Binding-site contacts:
Ligand atom C2 contacts residue ASN479 of chain 2.A at 2.4 Å.
Ligand atom C8 contacts residue ALA475 of chain 2.A at 3.7 Å (hydrophobic).
Ligand atom C1 contacts residue ASN479 of chain 2.A at 1.4 Å.
Ligand atom N2 contacts residue ASN479 of chain 2.A at 2.9 Å (h-bond).
Ligand atom C3 contacts residue ASN479 of chain 2.A at 3.8 Å.
Ligand atom C7 contacts residue ALA475 of chain 2.A at 4.5 Å (hydrophobic).
Ligand atom C7 contacts residue ASN479 of chain 2.A at 3.6 Å.
Ligand atom O6 contacts residue ASN479 of chain 2.A at 4.3 Å.
Ligand atom C4 contacts residue ASN479 of chain 2.A at 4.2 Å.
Ligand atom C5 contacts residue ASN479 of chain 2.A at 3.7 Å.
Ligand atom O5 contacts residue ASN479 of chain 2.A at 2.5 Å (h-bond).
Ligand atom O7 contacts residue ASN479 of chain 2.A at 4.0 Å.

Sequence of chain 2.A:
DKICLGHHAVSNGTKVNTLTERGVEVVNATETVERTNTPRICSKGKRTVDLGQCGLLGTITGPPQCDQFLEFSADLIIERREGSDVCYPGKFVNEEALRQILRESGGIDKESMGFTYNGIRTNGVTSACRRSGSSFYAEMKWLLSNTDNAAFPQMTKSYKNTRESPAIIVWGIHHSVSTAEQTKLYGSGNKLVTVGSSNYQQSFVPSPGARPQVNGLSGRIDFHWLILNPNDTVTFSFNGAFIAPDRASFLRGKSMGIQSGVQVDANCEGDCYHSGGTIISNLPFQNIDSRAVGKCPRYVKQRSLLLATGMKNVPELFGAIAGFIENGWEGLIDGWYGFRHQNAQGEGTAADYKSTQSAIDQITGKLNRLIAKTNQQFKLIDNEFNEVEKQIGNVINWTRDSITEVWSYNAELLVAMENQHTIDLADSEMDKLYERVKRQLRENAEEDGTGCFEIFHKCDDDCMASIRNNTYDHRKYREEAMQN

The protein below binds the small molecule below.
Small molecule (SMILES): CC(=O)N[C@@H]1[C@@H](O)[C@H](O)[C@@H](CO)O[C@H]1O